The protein below binds the small molecule below.
Small molecule (SMILES): CC(C)C[C@H](NC(=O)[C@H](Cc1ccccc1)NC(=O)c1cnccn1)B(O)O

Binding-site contacts:
Ligand atom C12 contacts residue THR21 of chain 1.V at 3.9 Å.
Ligand atom C23 contacts residue LYS33 of chain 1.V at 3.6 Å.
Ligand atom C22 contacts residue ALA46 of chain 1.V at 3.9 Å (hydrophobic).
Ligand atom C11 contacts residue GLY47 of chain 1.V at 3.8 Å.
Ligand atom C22 contacts residue GLY47 of chain 1.V at 3.9 Å.
Ligand atom O28 contacts residue GLY47 of chain 1.V at 2.9 Å (h-bond).
Ligand atom C3 contacts residue ALA49 of chain 1.V at 3.9 Å (hydrophobic).
Ligand atom O8 contacts residue ALA49 of chain 1.V at 3.1 Å (h-bond).
Ligand atom C5 contacts residue GLN22 of chain 1.V at 3.8 Å.
Ligand atom C22 contacts residue LYS33 of chain 1.V at 3.9 Å.
Ligand atom C24 contacts residue ARG19 of chain 1.V at 3.8 Å.
Ligand atom N9 contacts residue THR21 of chain 1.V at 3.2 Å (h-bond).
Ligand atom C18 contacts residue GLY47 of chain 1.V at 3.6 Å.
Ligand atom C10 contacts residue GLY47 of chain 1.V at 3.2 Å.
Ligand atom C24 contacts residue SER20 of chain 1.V at 3.6 Å.
Ligand atom O28 contacts residue ALA46 of chain 1.V at 3.2 Å.
Ligand atom C10 contacts residue THR21 of chain 1.V at 3.9 Å.
Ligand atom O19 contacts residue THR21 of chain 1.V at 3.1 Å (h-bond).
Ligand atom C17 contacts residue GLY47 of chain 1.V at 3.5 Å.
Ligand atom N4 contacts residue SER20 of chain 1.V at 3.6 Å (h-bond).
Ligand atom N20 contacts residue THR1 of chain 1.V at 3.7 Å.
Ligand atom O28 contacts residue THR1 of chain 1.V at 2.4 Å (h-bond).
Ligand atom C3 contacts residue CYS129 of chain 1.W at 3.8 Å (hydrophobic).
Ligand atom B26 contacts residue THR1 of chain 1.V at 1.4 Å.
Ligand atom C13 contacts residue THR21 of chain 1.V at 3.5 Å.
Ligand atom C6 contacts residue ASP125 of chain 1.W at 3.9 Å.
Ligand atom C7 contacts residue ALA49 of chain 1.V at 3.8 Å (hydrophobic).
Ligand atom C16 contacts residue THR48 of chain 1.V at 3.8 Å.
Ligand atom C21 contacts residue LYS33 of chain 1.V at 3.9 Å.
Ligand atom C25 contacts residue ALA49 of chain 1.V at 3.8 Å (hydrophobic).
Ligand atom C6 contacts residue GLN22 of chain 1.V at 3.5 Å.
Ligand atom O27 contacts residue THR1 of chain 1.V at 2.3 Å (h-bond).
Ligand atom C3 contacts residue SER20 of chain 1.V at 3.4 Å.
Ligand atom C21 contacts residue THR1 of chain 1.V at 2.4 Å.
Ligand atom O19 contacts residue SER20 of chain 1.V at 3.3 Å.
Ligand atom C5 contacts residue ASP125 of chain 1.W at 3.9 Å.
Ligand atom N20 contacts residue GLY47 of chain 1.V at 2.9 Å (h-bond).
Ligand atom N4 contacts residue CYS129 of chain 1.W at 3.8 Å.
Ligand atom C22 contacts residue THR1 of chain 1.V at 3.0 Å.
Ligand atom C11 contacts residue THR21 of chain 1.V at 3.5 Å.

Sequence of chain 1.V:
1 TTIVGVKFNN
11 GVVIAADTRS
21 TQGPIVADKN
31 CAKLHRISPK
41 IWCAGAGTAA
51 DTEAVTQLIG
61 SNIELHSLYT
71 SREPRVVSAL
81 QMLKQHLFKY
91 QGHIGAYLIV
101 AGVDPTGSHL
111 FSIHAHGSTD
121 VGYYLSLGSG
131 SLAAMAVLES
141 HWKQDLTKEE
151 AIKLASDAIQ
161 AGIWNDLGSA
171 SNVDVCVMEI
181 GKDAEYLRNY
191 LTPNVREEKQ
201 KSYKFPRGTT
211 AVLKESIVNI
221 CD

Sequence of chain 1.W:
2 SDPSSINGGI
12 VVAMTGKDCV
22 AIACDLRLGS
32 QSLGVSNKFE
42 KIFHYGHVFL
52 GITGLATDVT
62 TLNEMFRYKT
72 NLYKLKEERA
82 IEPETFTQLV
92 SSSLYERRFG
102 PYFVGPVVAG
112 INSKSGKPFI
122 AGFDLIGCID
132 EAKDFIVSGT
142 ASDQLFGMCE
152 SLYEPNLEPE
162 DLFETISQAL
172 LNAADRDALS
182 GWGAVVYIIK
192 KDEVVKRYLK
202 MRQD